Sequence of chain 1.B:
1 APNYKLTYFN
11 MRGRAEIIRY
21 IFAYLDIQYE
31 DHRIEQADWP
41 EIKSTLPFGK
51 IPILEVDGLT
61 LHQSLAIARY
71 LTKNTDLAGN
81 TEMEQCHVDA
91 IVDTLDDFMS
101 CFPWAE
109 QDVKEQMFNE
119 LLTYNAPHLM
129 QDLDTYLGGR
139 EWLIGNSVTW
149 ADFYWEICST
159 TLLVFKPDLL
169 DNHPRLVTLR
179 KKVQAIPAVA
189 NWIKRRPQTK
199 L

Binding-site contacts:
Ligand atom C9 contacts residue TRP104 of chain 1.B at 3.9 Å (hydrophobic).
Ligand atom O19 contacts residue LEU199 of chain 1.B at 3.3 Å.
Ligand atom C13 contacts residue MET11 of chain 1.B at 3.7 Å (hydrophobic).
Ligand atom C16 contacts residue MET11 of chain 1.B at 3.5 Å (hydrophobic).
Ligand atom C15 contacts residue TYR8 of chain 1.B at 3.8 Å (hydrophobic).
Ligand atom C11 contacts residue ARG14 of chain 1.B at 2.9 Å.
Ligand atom N20 contacts residue TRP104 of chain 1.B at 3.8 Å.
Ligand atom C10 contacts residue MET99 of chain 1.B at 3.4 Å (hydrophobic).
Ligand atom C1 contacts residue GLY13 of chain 1.B at 3.2 Å.
Ligand atom C11 contacts residue MET99 of chain 1.B at 3.9 Å (hydrophobic).
Ligand atom C4 contacts residue GLY13 of chain 1.B at 3.9 Å.
Ligand atom C12 contacts residue TRP104 of chain 1.B at 3.3 Å (hydrophobic).
Ligand atom C25 contacts residue GLN36 of chain 1.B at 3.9 Å.
Ligand atom C7 contacts residue ARG14 of chain 1.B at 3.9 Å.
Ligand atom N6 contacts residue GLY13 of chain 1.B at 3.3 Å.
Ligand atom C10 contacts residue ARG14 of chain 1.B at 3.2 Å.
Ligand atom C8 contacts residue ARG14 of chain 1.B at 3.8 Å.
Ligand atom C5 contacts residue MET99 of chain 1.B at 3.6 Å (hydrophobic).
Ligand atom C18 contacts residue MET11 of chain 1.B at 3.6 Å (hydrophobic).
Ligand atom C2 contacts residue GLY13 of chain 1.B at 3.4 Å.
Ligand atom C12 contacts residue ARG14 of chain 1.B at 3.7 Å.
Ligand atom C8 contacts residue TYR152 of chain 1.B at 3.5 Å (hydrophobic).
Ligand atom C17 contacts residue LEU199 of chain 1.B at 3.9 Å (hydrophobic).
Ligand atom C15 contacts residue GSH1 of chain 1.H at 3.8 Å.
Ligand atom C10 contacts residue ASP96 of chain 1.B at 3.7 Å.
Ligand atom C17 contacts residue TRP104 of chain 1.B at 3.2 Å (hydrophobic).
Ligand atom C13 contacts residue TRP104 of chain 1.B at 3.8 Å (hydrophobic).
Ligand atom C16 contacts residue TYR8 of chain 1.B at 3.8 Å (hydrophobic).
Ligand atom N20 contacts residue MET11 of chain 1.B at 3.8 Å.
Ligand atom C21 contacts residue TRP104 of chain 1.B at 3.9 Å (hydrophobic).
Ligand atom C24 contacts residue GLN36 of chain 1.B at 3.3 Å.
Ligand atom C10 contacts residue SER100 of chain 1.B at 3.7 Å.
Ligand atom C14 contacts residue TRP104 of chain 1.B at 3.5 Å (hydrophobic).
Ligand atom C8 contacts residue MET99 of chain 1.B at 3.2 Å (hydrophobic).
Ligand atom C28 contacts residue PHE9 of chain 1.B at 3.6 Å (hydrophobic).
Ligand atom C8 contacts residue ASP96 of chain 1.B at 3.5 Å.
Ligand atom C1 contacts residue ILE155 of chain 1.B at 3.4 Å (hydrophobic).
Ligand atom C11 contacts residue TRP104 of chain 1.B at 3.9 Å (hydrophobic).
Ligand atom C16 contacts residue GSH1 of chain 1.H at 3.6 Å.
Ligand atom O26 contacts residue GLN36 of chain 1.B at 2.7 Å (h-bond).

The protein below binds the small molecule below.
Small molecule (SMILES): Cc1cc2ccccc2c(-c2ccc(C(=O)NCCN3CCOCC3)cc2)n1